The protein below binds the small molecule below.
Small molecule (SMILES): C[C@H](O)CBr

Binding-site contacts:
Ligand atom BR6 contacts residue PHE154 of chain 1.B at 4.0 Å.
Ligand atom C03 contacts residue ASP105 of chain 1.B at 2.5 Å.
Ligand atom BR6 contacts residue HIS273 of chain 1.B at 4.4 Å.
Ligand atom C02 contacts residue HIS273 of chain 1.B at 3.5 Å.
Ligand atom O04 contacts residue PHE154 of chain 1.B at 3.5 Å.
Ligand atom C03 contacts residue TYR215 of chain 1.B at 3.4 Å (hydrophobic).
Ligand atom C02 contacts residue ASP105 of chain 1.B at 1.4 Å.
Ligand atom C05 contacts residue HIS153 of chain 1.B at 4.5 Å.
Ligand atom C05 contacts residue PRO131 of chain 1.B at 4.4 Å (hydrophobic).
Ligand atom O04 contacts residue HIS153 of chain 1.B at 2.7 Å (h-bond).
Ligand atom C05 contacts residue ALA130 of chain 1.B at 3.6 Å (hydrophobic).
Ligand atom BR6 contacts residue VAL151 of chain 1.B at 4.2 Å.
Ligand atom C03 contacts residue ILE106 of chain 1.B at 4.1 Å (hydrophobic).
Ligand atom C03 contacts residue TRP109 of chain 1.B at 4.5 Å (hydrophobic).
Ligand atom BR6 contacts residue HIS153 of chain 1.B at 4.1 Å.
Ligand atom C05 contacts residue PHE154 of chain 1.B at 3.9 Å (hydrophobic).
Ligand atom C05 contacts residue GLN129 of chain 1.B at 4.5 Å.
Ligand atom C05 contacts residue TRP109 of chain 1.B at 4.2 Å (hydrophobic).
Ligand atom C03 contacts residue PHE154 of chain 1.B at 4.3 Å (hydrophobic).
Ligand atom O04 contacts residue ASP105 of chain 1.B at 3.6 Å.
Ligand atom O04 contacts residue ILE106 of chain 1.B at 4.5 Å.
Ligand atom C02 contacts residue TYR215 of chain 1.B at 3.9 Å (hydrophobic).
Ligand atom C03 contacts residue HIS153 of chain 1.B at 3.9 Å.
Ligand atom C02 contacts residue HIS153 of chain 1.B at 4.4 Å.
Ligand atom C05 contacts residue ASP105 of chain 1.B at 3.1 Å.
Ligand atom O04 contacts residue TYR215 of chain 1.B at 2.6 Å (h-bond).
Ligand atom O04 contacts residue TRP109 of chain 1.B at 4.5 Å.
Ligand atom BR6 contacts residue ASP105 of chain 1.B at 4.1 Å.

Sequence of chain 1.B:
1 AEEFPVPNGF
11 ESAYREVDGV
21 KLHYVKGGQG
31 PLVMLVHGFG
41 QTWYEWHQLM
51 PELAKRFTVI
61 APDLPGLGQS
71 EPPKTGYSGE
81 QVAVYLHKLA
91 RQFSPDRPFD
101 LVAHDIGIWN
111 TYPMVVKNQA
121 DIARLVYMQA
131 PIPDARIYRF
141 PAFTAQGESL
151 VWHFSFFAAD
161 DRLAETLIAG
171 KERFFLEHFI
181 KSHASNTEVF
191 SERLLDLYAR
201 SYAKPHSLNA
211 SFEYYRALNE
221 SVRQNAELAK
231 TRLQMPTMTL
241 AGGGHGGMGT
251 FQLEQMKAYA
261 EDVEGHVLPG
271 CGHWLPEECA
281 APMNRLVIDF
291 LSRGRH